A protein and the small-molecule ligand that binds it are described below.
Small molecule (SMILES): Nc1nc2c(ncn2[C@@H]2O[C@H](CO[P](=O)(O)O[P](=O)(O)NP(=O)(O)O)[C@@H](O)[C@H]2O)c(=O)[nH]1

Sequence of chain 1.J:
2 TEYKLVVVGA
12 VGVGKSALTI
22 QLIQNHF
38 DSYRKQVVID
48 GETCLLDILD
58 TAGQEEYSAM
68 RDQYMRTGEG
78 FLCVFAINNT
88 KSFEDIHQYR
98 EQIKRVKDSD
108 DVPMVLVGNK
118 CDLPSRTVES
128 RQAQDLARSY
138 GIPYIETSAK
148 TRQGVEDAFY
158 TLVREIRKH

Binding-site contacts:
Ligand atom O3A contacts residue GLY13 of chain 1.J at 3.6 Å.
Ligand atom O3G contacts residue VAL12 of chain 1.J at 3.4 Å.
Ligand atom N1 contacts residue LYS117 of chain 1.J at 3.7 Å.
Ligand atom N7 contacts residue ASN116 of chain 1.J at 3.1 Å (h-bond).
Ligand atom O6 contacts residue ASN116 of chain 1.J at 3.3 Å (h-bond).
Ligand atom O3A contacts residue GLY15 of chain 1.J at 3.1 Å (h-bond).
Ligand atom O1B contacts residue GLY13 of chain 1.J at 3.6 Å (h-bond).
Ligand atom C2 contacts residue ASP119 of chain 1.J at 3.5 Å.
Ligand atom C6 contacts residue LYS117 of chain 1.J at 3.6 Å.
Ligand atom N1 contacts residue LYS147 of chain 1.J at 3.6 Å.
Ligand atom O6 contacts residue ALA146 of chain 1.J at 2.8 Å (h-bond).
Ligand atom O1B contacts residue LYS16 of chain 1.J at 2.7 Å (salt-bridge).
Ligand atom N3B contacts residue GLY13 of chain 1.J at 3.3 Å (h-bond).
Ligand atom C6 contacts residue LYS147 of chain 1.J at 3.6 Å.
Ligand atom O2B contacts residue MG1 of chain 1.Z at 2.1 Å.
Ligand atom O3G contacts residue LYS16 of chain 1.J at 2.8 Å (salt-bridge).
Ligand atom O1B contacts residue VAL14 of chain 1.J at 3.6 Å (h-bond).
Ligand atom O2' contacts residue PHE28 of chain 1.J at 3.4 Å.
Ligand atom PB contacts residue MG1 of chain 1.Z at 3.4 Å.
Ligand atom PG contacts residue MG1 of chain 1.Z at 3.6 Å.
Ligand atom C5 contacts residue ASN116 of chain 1.J at 3.6 Å.
Ligand atom N1 contacts residue ASP119 of chain 1.J at 2.7 Å (salt-bridge).
Ligand atom O6 contacts residue LYS147 of chain 1.J at 3.3 Å (salt-bridge).
Ligand atom O1G contacts residue MG1 of chain 1.Z at 2.3 Å.
Ligand atom O2B contacts residue SER17 of chain 1.J at 3.1 Å (h-bond).
Ligand atom N2 contacts residue LEU120 of chain 1.J at 3.7 Å.
Ligand atom C6 contacts residue ASP119 of chain 1.J at 3.6 Å.
Ligand atom N7 contacts residue ALA146 of chain 1.J at 3.6 Å.
Ligand atom O1A contacts residue GLY15 of chain 1.J at 3.6 Å.
Ligand atom C8 contacts residue ALA18 of chain 1.J at 3.6 Å (hydrophobic).
Ligand atom O1A contacts residue ALA18 of chain 1.J at 2.8 Å (h-bond).
Ligand atom PB contacts residue LYS16 of chain 1.J at 3.6 Å.
Ligand atom O1A contacts residue SER17 of chain 1.J at 3.6 Å.
Ligand atom O3G contacts residue GLY13 of chain 1.J at 3.2 Å (h-bond).
Ligand atom N2 contacts residue ASP119 of chain 1.J at 2.8 Å (salt-bridge).
Ligand atom O6 contacts residue SER145 of chain 1.J at 3.4 Å.
Ligand atom O4' contacts residue LYS117 of chain 1.J at 3.0 Å (salt-bridge).
Ligand atom C5 contacts residue LYS117 of chain 1.J at 3.7 Å.
Ligand atom O1B contacts residue GLY15 of chain 1.J at 3.3 Å (h-bond).
Ligand atom O6 contacts residue LYS117 of chain 1.J at 3.5 Å.